A small-molecule ligand and the protein it binds are described below.
Small molecule (SMILES): C[C@@H]1C[C@H]1COC(C)(C)[C@@H]1C[C@H]1[C@]12CN(c3ncccn3)C[C@H]1CSC(N)=N2

Binding-site contacts:
Ligand atom C1 contacts residue VAL118 of chain 1.A at 3.7 Å (hydrophobic).
Ligand atom C18 contacts residue TRP164 of chain 1.A at 3.8 Å (hydrophobic).
Ligand atom C5 contacts residue ASP81 of chain 1.A at 3.5 Å.
Ligand atom C14 contacts residue GLN61 of chain 1.A at 3.7 Å.
Ligand atom C18 contacts residue PHE157 of chain 1.A at 3.8 Å (hydrophobic).
Ligand atom C8 contacts residue TYR120 of chain 1.A at 3.7 Å (hydrophobic).
Ligand atom N24 contacts residue ASP81 of chain 1.A at 2.8 Å (salt-bridge).
Ligand atom C7 contacts residue THR281 of chain 1.A at 3.9 Å.
Ligand atom C19 contacts residue TYR120 of chain 1.A at 3.7 Å (hydrophobic).
Ligand atom C6 contacts residue ILE167 of chain 1.A at 3.5 Å (hydrophobic).
Ligand atom C5 contacts residue ASP277 of chain 1.A at 3.9 Å.
Ligand atom N23 contacts residue SER84 of chain 1.A at 3.4 Å.
Ligand atom C12 contacts residue TYR120 of chain 1.A at 3.6 Å (hydrophobic).
Ligand atom C6 contacts residue ASP81 of chain 1.A at 3.7 Å.
Ligand atom C6 contacts residue LEU79 of chain 1.A at 3.6 Å (hydrophobic).
Ligand atom C17 contacts residue GLY62 of chain 1.A at 3.7 Å.
Ligand atom C14 contacts residue GLY62 of chain 1.A at 3.4 Å.
Ligand atom C5 contacts residue GLY279 of chain 1.A at 3.5 Å.
Ligand atom C3 contacts residue SER84 of chain 1.A at 3.6 Å.
Ligand atom C1 contacts residue ARG177 of chain 1.A at 3.8 Å.
Ligand atom C7 contacts residue GLN61 of chain 1.A at 3.5 Å.
Ligand atom C2 contacts residue ARG177 of chain 1.A at 3.5 Å.
Ligand atom C9 contacts residue ASP81 of chain 1.A at 3.8 Å.
Ligand atom C7 contacts residue GLY60 of chain 1.A at 3.7 Å.
Ligand atom N26 contacts residue ASP81 of chain 1.A at 2.9 Å (salt-bridge).
Ligand atom C17 contacts residue SER278 of chain 1.A at 3.6 Å.
Ligand atom C20 contacts residue GLY279 of chain 1.A at 3.3 Å.
Ligand atom C3 contacts residue VAL118 of chain 1.A at 3.5 Å (hydrophobic).
Ligand atom S28 contacts residue THR280 of chain 1.A at 3.8 Å.
Ligand atom C17 contacts residue SER59 of chain 1.A at 3.3 Å.
Ligand atom N26 contacts residue GLY279 of chain 1.A at 3.5 Å (h-bond).
Ligand atom O27 contacts residue GLY279 of chain 1.A at 3.6 Å.
Ligand atom C16 contacts residue ASP81 of chain 1.A at 3.8 Å.
Ligand atom N26 contacts residue ASP277 of chain 1.A at 2.9 Å (salt-bridge).
Ligand atom C7 contacts residue GLY62 of chain 1.A at 3.8 Å.
Ligand atom C15 contacts residue GLY279 of chain 1.A at 3.2 Å.
Ligand atom C17 contacts residue THR281 of chain 1.A at 3.8 Å.
Ligand atom S28 contacts residue GLY279 of chain 1.A at 3.7 Å.
Ligand atom N23 contacts residue VAL118 of chain 1.A at 3.8 Å.
Ligand atom C13 contacts residue GLY279 of chain 1.A at 3.5 Å.

Sequence of chain 1.A:
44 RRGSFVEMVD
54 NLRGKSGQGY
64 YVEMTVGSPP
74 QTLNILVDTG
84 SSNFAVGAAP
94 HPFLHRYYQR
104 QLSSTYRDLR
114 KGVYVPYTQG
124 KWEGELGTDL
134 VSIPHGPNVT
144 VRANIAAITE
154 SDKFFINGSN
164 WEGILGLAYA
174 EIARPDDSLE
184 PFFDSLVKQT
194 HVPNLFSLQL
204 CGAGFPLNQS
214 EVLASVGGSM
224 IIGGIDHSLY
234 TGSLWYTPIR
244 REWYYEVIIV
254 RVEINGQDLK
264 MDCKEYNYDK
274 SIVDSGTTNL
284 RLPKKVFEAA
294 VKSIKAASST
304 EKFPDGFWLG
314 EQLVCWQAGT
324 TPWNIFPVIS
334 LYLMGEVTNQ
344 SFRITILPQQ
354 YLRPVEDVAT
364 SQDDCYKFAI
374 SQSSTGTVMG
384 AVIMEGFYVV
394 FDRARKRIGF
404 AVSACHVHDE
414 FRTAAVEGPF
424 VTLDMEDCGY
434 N